Sequence of chain 1.A:
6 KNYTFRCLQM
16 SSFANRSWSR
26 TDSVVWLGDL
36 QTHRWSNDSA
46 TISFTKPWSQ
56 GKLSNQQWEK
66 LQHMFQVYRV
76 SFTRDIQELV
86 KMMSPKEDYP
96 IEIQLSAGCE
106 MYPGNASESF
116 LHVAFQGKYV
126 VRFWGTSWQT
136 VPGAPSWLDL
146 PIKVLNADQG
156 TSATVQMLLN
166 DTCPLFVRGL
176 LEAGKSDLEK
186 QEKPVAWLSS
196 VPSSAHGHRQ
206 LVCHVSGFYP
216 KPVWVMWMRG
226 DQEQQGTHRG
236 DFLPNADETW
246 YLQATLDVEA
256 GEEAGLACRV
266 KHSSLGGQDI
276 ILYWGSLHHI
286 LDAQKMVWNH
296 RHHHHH

Binding-site contacts:
Ligand atom C1 contacts residue SER24 of chain 1.A at 3.9 Å.
Ligand atom C6 contacts residue ASN42 of chain 1.A at 4.5 Å.
Ligand atom O7 contacts residue ARG25 of chain 1.A at 3.4 Å (salt-bridge).
Ligand atom O5 contacts residue ASN42 of chain 1.A at 2.3 Å (h-bond).
Ligand atom C3 contacts residue SER24 of chain 1.A at 4.4 Å.
Ligand atom N2 contacts residue ASN42 of chain 1.A at 3.0 Å (h-bond).
Ligand atom C8 contacts residue SER24 of chain 1.A at 4.1 Å.
Ligand atom O7 contacts residue ASP43 of chain 1.A at 3.7 Å.
Ligand atom O7 contacts residue ASN42 of chain 1.A at 3.3 Å (h-bond).
Ligand atom C8 contacts residue ARG25 of chain 1.A at 3.9 Å.
Ligand atom C7 contacts residue ASN42 of chain 1.A at 3.4 Å.
Ligand atom C7 contacts residue ARG25 of chain 1.A at 3.9 Å.
Ligand atom O6 contacts residue ASN42 of chain 1.A at 3.9 Å.
Ligand atom C2 contacts residue ASN42 of chain 1.A at 2.5 Å.
Ligand atom N2 contacts residue SER24 of chain 1.A at 3.3 Å (h-bond).
Ligand atom C3 contacts residue ASN42 of chain 1.A at 3.8 Å.
Ligand atom C4 contacts residue ASN42 of chain 1.A at 4.2 Å.
Ligand atom C7 contacts residue SER24 of chain 1.A at 4.1 Å.
Ligand atom N2 contacts residue ARG25 of chain 1.A at 4.3 Å.
Ligand atom C5 contacts residue ASN42 of chain 1.A at 3.6 Å.
Ligand atom C1 contacts residue ASN42 of chain 1.A at 1.4 Å.
Ligand atom C2 contacts residue SER24 of chain 1.A at 4.1 Å.
Ligand atom C8 contacts residue TRP23 of chain 1.A at 3.4 Å (hydrophobic).

This small molecule binds to this protein.
Small molecule (SMILES): CC(=O)N[C@H]1[C@H](O[C@H]2[C@H](O)[C@@H](NC(C)=O)CO[C@@H]2CO)O[C@H](CO)[C@@H](O)[C@@H]1O